Binding-site contacts:
Ligand atom N02 contacts residue ALA235 of chain 1.A at 2.5 Å (h-bond).
Ligand atom O15 contacts residue PRO209 of chain 1.A at 3.5 Å.
Ligand atom O05 contacts residue CYS236 of chain 1.A at 2.9 Å.
Ligand atom C20 contacts residue ARG151 of chain 1.A at 3.4 Å.
Ligand atom N05 contacts residue THR214 of chain 1.A at 3.7 Å.
Ligand atom O04 contacts residue ASP175 of chain 1.A at 2.1 Å (salt-bridge).
Ligand atom C19 contacts residue ARG151 of chain 1.A at 3.1 Å.
Ligand atom C09 contacts residue ALA207 of chain 1.A at 3.2 Å (hydrophobic).
Ligand atom O12 contacts residue ALA155 of chain 1.A at 2.8 Å (h-bond).
Ligand atom C20 contacts residue THR214 of chain 1.A at 3.7 Å.
Ligand atom O03 contacts residue ASP175 of chain 1.A at 3.6 Å (salt-bridge).
Ligand atom O14 contacts residue GLY295 of chain 1.A at 3.5 Å.
Ligand atom C09 contacts residue GLY154 of chain 1.A at 3.5 Å.
Ligand atom C17 contacts residue ASP175 of chain 1.A at 3.5 Å.
Ligand atom C05 contacts residue CYS236 of chain 1.A at 3.5 Å (hydrophobic).
Ligand atom O14 contacts residue THR104 of chain 1.A at 3.5 Å (h-bond).
Ligand atom N04 contacts residue THR214 of chain 1.A at 3.1 Å.
Ligand atom C16 contacts residue THR104 of chain 1.A at 3.6 Å.
Ligand atom O01 contacts residue VAL208 of chain 1.A at 3.6 Å.
Ligand atom O06 contacts residue ARG237 of chain 1.A at 2.5 Å (salt-bridge).
Ligand atom O01 contacts residue PRO209 of chain 1.A at 3.4 Å.
Ligand atom O10 contacts residue GLY154 of chain 1.A at 3.5 Å.
Ligand atom C03 contacts residue PRO209 of chain 1.A at 3.4 Å (hydrophobic).
Ligand atom C17 contacts residue ARG151 of chain 1.A at 3.4 Å.
Ligand atom O06 contacts residue CYS236 of chain 1.A at 2.8 Å.
Ligand atom O15 contacts residue GLU213 of chain 1.A at 3.7 Å.
Ligand atom C16 contacts residue ALA235 of chain 1.A at 3.6 Å (hydrophobic).
Ligand atom O07 contacts residue ALA207 of chain 1.A at 3.3 Å (h-bond).
Ligand atom O07 contacts residue PRO209 of chain 1.A at 3.7 Å.
Ligand atom O12 contacts residue VAL156 of chain 1.A at 2.7 Å (h-bond).
Ligand atom O12 contacts residue GLY154 of chain 1.A at 3.5 Å.
Ligand atom C06 contacts residue ARG237 of chain 1.A at 3.7 Å.
Ligand atom C02 contacts residue ASP175 of chain 1.A at 3.3 Å.
Ligand atom N02 contacts residue ASP261 of chain 1.A at 3.1 Å (salt-bridge).
Ligand atom C04 contacts residue PRO209 of chain 1.A at 3.6 Å (hydrophobic).
Ligand atom C15 contacts residue THR104 of chain 1.A at 3.0 Å.
Ligand atom O03 contacts residue GLY154 of chain 1.A at 3.7 Å.
Ligand atom O08 contacts residue ALA207 of chain 1.A at 3.6 Å (h-bond).
Ligand atom N04 contacts residue ARG151 of chain 1.A at 3.1 Å (salt-bridge).
Ligand atom O10 contacts residue ALA155 of chain 1.A at 3.3 Å (h-bond).

Sequence of chain 1.A:
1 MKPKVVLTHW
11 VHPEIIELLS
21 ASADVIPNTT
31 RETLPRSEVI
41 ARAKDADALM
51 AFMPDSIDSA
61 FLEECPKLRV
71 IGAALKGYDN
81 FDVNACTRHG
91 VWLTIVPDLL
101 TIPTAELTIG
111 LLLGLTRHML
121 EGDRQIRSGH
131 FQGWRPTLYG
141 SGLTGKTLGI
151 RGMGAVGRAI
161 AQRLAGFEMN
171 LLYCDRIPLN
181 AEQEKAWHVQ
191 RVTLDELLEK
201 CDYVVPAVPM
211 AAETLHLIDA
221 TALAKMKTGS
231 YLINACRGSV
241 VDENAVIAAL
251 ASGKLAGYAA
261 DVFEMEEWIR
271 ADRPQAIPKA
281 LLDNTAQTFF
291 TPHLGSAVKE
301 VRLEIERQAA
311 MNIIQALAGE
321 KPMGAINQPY

This protein binds this small molecule.
Small molecule (SMILES): NC(=O)c1ccc[n+]([C@H]2O[C@@H](COP(=O)(O)OP(=O)(O)OC[C@@H]3O[C@H](n4ccc(N)nc4=O)[C@H](O)[C@@H]3O)[C@@H](O)[C@H]2O)c1